The protein below binds the small molecule below.
Small molecule (SMILES): O=C(O)Cc1ccn(-c2cncc(-n3ncc4ccc(NC5CCCC5)cc43)n2)c1

Sequence of chain 1.A:
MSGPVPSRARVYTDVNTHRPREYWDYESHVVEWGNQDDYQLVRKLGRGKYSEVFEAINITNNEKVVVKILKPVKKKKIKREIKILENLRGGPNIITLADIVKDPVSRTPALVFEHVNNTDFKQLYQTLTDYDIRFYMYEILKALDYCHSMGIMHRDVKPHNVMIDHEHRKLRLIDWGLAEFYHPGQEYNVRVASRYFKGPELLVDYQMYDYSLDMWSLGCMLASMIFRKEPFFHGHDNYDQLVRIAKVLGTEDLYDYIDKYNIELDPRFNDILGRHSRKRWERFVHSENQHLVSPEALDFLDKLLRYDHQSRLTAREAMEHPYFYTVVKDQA

Binding-site contacts:
Ligand atom N4 contacts residue MET168 of chain 1.A at 3.7 Å.
Ligand atom C18 contacts residue LEU50 of chain 1.A at 3.9 Å (hydrophobic).
Ligand atom O61 contacts residue ASP180 of chain 1.A at 3.0 Å.
Ligand atom C66 contacts residue LYS73 of chain 1.A at 3.9 Å.
Ligand atom C45 contacts residue LEU50 of chain 1.A at 3.4 Å (hydrophobic).
Ligand atom O61 contacts residue LYS73 of chain 1.A at 2.9 Å (salt-bridge).
Ligand atom C12 contacts residue LEU50 of chain 1.A at 3.9 Å (hydrophobic).
Ligand atom C35 contacts residue VAL71 of chain 1.A at 3.7 Å (hydrophobic).
Ligand atom C38 contacts residue ILE100 of chain 1.A at 3.9 Å (hydrophobic).
Ligand atom C15 contacts residue GLU119 of chain 1.A at 3.6 Å.
Ligand atom C15 contacts residue VAL121 of chain 1.A at 3.7 Å (hydrophobic).
Ligand atom N1 contacts residue HIS120 of chain 1.A at 3.7 Å.
Ligand atom C58 contacts residue ASN166 of chain 1.A at 3.9 Å.
Ligand atom C38 contacts residue ILE179 of chain 1.A at 3.6 Å (hydrophobic).
Ligand atom C17 contacts residue LEU50 of chain 1.A at 3.7 Å (hydrophobic).
Ligand atom C37 contacts residue PHE118 of chain 1.A at 3.3 Å (hydrophobic).
Ligand atom C15 contacts residue VAL71 of chain 1.A at 3.3 Å (hydrophobic).
Ligand atom C60 contacts residue VAL58 of chain 1.A at 3.6 Å (hydrophobic).
Ligand atom N1 contacts residue VAL71 of chain 1.A at 3.4 Å.
Ligand atom N1 contacts residue VAL121 of chain 1.A at 2.9 Å (h-bond).
Ligand atom C11 contacts residue VAL71 of chain 1.A at 3.8 Å (hydrophobic).
Ligand atom C17 contacts residue MET168 of chain 1.A at 3.8 Å (hydrophobic).
Ligand atom C12 contacts residue MET168 of chain 1.A at 3.6 Å (hydrophobic).
Ligand atom C11 contacts residue VAL121 of chain 1.A at 3.0 Å (hydrophobic).
Ligand atom N20 contacts residue LEU50 of chain 1.A at 3.8 Å.
Ligand atom N15 contacts residue VAL71 of chain 1.A at 3.5 Å.
Ligand atom C68 contacts residue ASP180 of chain 1.A at 3.4 Å.
Ligand atom C35 contacts residue ILE179 of chain 1.A at 3.7 Å (hydrophobic).
Ligand atom N13 contacts residue LEU50 of chain 1.A at 3.5 Å.
Ligand atom O63 contacts residue ILE179 of chain 1.A at 3.6 Å.
Ligand atom C66 contacts residue VAL58 of chain 1.A at 3.9 Å (hydrophobic).
Ligand atom C68 contacts residue LYS73 of chain 1.A at 3.6 Å.
Ligand atom N13 contacts residue MET168 of chain 1.A at 3.7 Å.
Ligand atom C57 contacts residue ILE179 of chain 1.A at 3.5 Å (hydrophobic).
Ligand atom O63 contacts residue ASP180 of chain 1.A at 2.7 Å (salt-bridge).
Ligand atom C44 contacts residue LEU50 of chain 1.A at 3.7 Å (hydrophobic).
Ligand atom C14 contacts residue VAL71 of chain 1.A at 3.6 Å (hydrophobic).
Ligand atom C38 contacts residue PHE118 of chain 1.A at 3.9 Å (hydrophobic).
Ligand atom C28 contacts residue LEU50 of chain 1.A at 3.7 Å (hydrophobic).
Ligand atom O63 contacts residue PHE118 of chain 1.A at 3.8 Å.